The small molecule below binds the protein below.
Small molecule (SMILES): C/C1=C/C(=O)O[C@@H]2C[C@@H](CC[C@H](C)/C=C\CC1)O[C@@](O)([C@@H]1CSC(=O)N1)C2

Binding-site contacts:
Ligand atom C12 contacts residue GLY11 of chain 1.C at 3.1 Å.
Ligand atom C10 contacts residue TYR65 of chain 1.C at 3.5 Å (hydrophobic).
Ligand atom O3 contacts residue GLU203 of chain 1.C at 3.6 Å (salt-bridge).
Ligand atom O5 contacts residue ARG179 of chain 1.C at 3.6 Å.
Ligand atom O2 contacts residue LEU12 of chain 1.C at 3.8 Å.
Ligand atom O5 contacts residue ARG206 of chain 1.C at 3.5 Å.
Ligand atom C16 contacts residue ARG179 of chain 1.C at 3.8 Å.
Ligand atom C16 contacts residue ASP153 of chain 1.C at 3.7 Å.
Ligand atom C17 contacts residue ARG202 of chain 1.C at 3.8 Å.
Ligand atom C11 contacts residue TYR65 of chain 1.C at 3.7 Å (hydrophobic).
Ligand atom C16 contacts residue TYR65 of chain 1.C at 3.6 Å (hydrophobic).
Ligand atom C18 contacts residue THR182 of chain 1.C at 3.6 Å.
Ligand atom C15 contacts residue GLU203 of chain 1.C at 3.7 Å.
Ligand atom C8 contacts residue GLU203 of chain 1.C at 3.4 Å.
Ligand atom C17 contacts residue TYR65 of chain 1.C at 3.5 Å (hydrophobic).
Ligand atom N1 contacts residue ARG179 of chain 1.C at 3.6 Å.
Ligand atom C9 contacts residue GLU203 of chain 1.C at 3.8 Å.
Ligand atom C14 contacts residue ASP153 of chain 1.C at 3.6 Å.
Ligand atom C20 contacts residue GLN55 of chain 1.C at 3.3 Å.
Ligand atom C17 contacts residue GLU203 of chain 1.C at 3.3 Å.
Ligand atom S1 contacts residue ARG202 of chain 1.C at 3.5 Å.
Ligand atom O5 contacts residue LYS209 of chain 1.C at 3.6 Å.
Ligand atom C18 contacts residue ARG179 of chain 1.C at 3.8 Å.
Ligand atom S1 contacts residue GLU203 of chain 1.C at 3.6 Å.
Ligand atom C10 contacts residue ILE30 of chain 1.C at 3.7 Å (hydrophobic).
Ligand atom C18 contacts residue ARG206 of chain 1.C at 3.8 Å.
Ligand atom O3 contacts residue TYR65 of chain 1.C at 2.8 Å (h-bond).
Ligand atom C20 contacts residue GLU203 of chain 1.C at 3.4 Å.
Ligand atom O4 contacts residue GLU203 of chain 1.C at 2.8 Å (salt-bridge).
Ligand atom C13 contacts residue GLY11 of chain 1.C at 3.6 Å.
Ligand atom C18 contacts residue ASP153 of chain 1.C at 3.5 Å.
Ligand atom C5 contacts residue GLU203 of chain 1.C at 3.6 Å.
Ligand atom C9 contacts residue TYR65 of chain 1.C at 3.5 Å (hydrophobic).
Ligand atom O5 contacts residue ASP153 of chain 1.C at 3.6 Å (salt-bridge).
Ligand atom N1 contacts residue ASP153 of chain 1.C at 2.7 Å (salt-bridge).
Ligand atom O1 contacts residue ARG206 of chain 1.C at 3.8 Å.
Ligand atom C2 contacts residue ARG206 of chain 1.C at 3.6 Å.
Ligand atom C1 contacts residue LEU12 of chain 1.C at 3.7 Å (hydrophobic).
Ligand atom O4 contacts residue ARG206 of chain 1.C at 3.0 Å (salt-bridge).
Ligand atom O5 contacts residue THR182 of chain 1.C at 2.6 Å (h-bond).

Sequence of chain 1.C:
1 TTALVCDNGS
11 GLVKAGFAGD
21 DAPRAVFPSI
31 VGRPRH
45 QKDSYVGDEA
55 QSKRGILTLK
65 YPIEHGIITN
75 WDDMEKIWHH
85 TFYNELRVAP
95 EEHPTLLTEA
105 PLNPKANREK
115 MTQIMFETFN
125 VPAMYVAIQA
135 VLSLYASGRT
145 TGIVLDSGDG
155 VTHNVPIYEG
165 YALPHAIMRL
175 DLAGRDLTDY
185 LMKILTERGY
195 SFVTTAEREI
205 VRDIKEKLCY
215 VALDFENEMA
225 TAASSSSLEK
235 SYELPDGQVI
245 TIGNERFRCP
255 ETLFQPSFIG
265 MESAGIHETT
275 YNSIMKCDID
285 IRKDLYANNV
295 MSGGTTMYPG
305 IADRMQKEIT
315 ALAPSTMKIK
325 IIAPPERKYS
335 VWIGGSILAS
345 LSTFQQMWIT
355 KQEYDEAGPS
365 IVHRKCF